Binding-site contacts:
Ligand atom N8 contacts residue LEU94 of chain 1.A at 3.6 Å.
Ligand atom C4 contacts residue LEU146 of chain 1.A at 3.5 Å (hydrophobic).
Ligand atom O31 contacts residue ARG19 of chain 1.A at 3.2 Å (salt-bridge).
Ligand atom C20 contacts residue GLU99 of chain 1.A at 3.8 Å.
Ligand atom C26 contacts residue GLY98 of chain 1.A at 3.7 Å.
Ligand atom C23 contacts residue GLY98 of chain 1.A at 3.6 Å.
Ligand atom C6 contacts residue LEU146 of chain 1.A at 3.7 Å (hydrophobic).
Ligand atom C27 contacts residue GLY98 of chain 1.A at 3.6 Å.
Ligand atom C22 contacts residue GLY98 of chain 1.A at 3.7 Å.
Ligand atom C28 contacts residue THR96 of chain 1.A at 3.8 Å.
Ligand atom C11 contacts residue LEU146 of chain 1.A at 3.6 Å (hydrophobic).
Ligand atom C22 contacts residue CYS95 of chain 1.A at 3.4 Å (hydrophobic).
Ligand atom C13 contacts residue ARG143 of chain 1.A at 3.2 Å.
Ligand atom N8 contacts residue CYS95 of chain 1.A at 3.0 Å (h-bond).
Ligand atom N14 contacts residue GLU99 of chain 1.A at 3.6 Å.
Ligand atom C20 contacts residue GLU23 of chain 1.A at 3.5 Å.
Ligand atom N3 contacts residue GLU93 of chain 1.A at 3.7 Å.
Ligand atom C2 contacts residue LEU146 of chain 1.A at 3.8 Å (hydrophobic).
Ligand atom C5 contacts residue LEU146 of chain 1.A at 3.6 Å (hydrophobic).
Ligand atom C4 contacts residue ALA45 of chain 1.A at 3.8 Å (hydrophobic).
Ligand atom O21 contacts residue VAL29 of chain 1.A at 3.5 Å.
Ligand atom C23 contacts residue CYS95 of chain 1.A at 3.2 Å (hydrophobic).
Ligand atom C22 contacts residue ILE21 of chain 1.A at 3.7 Å (hydrophobic).
Ligand atom O19 contacts residue GLU23 of chain 1.A at 3.4 Å (salt-bridge).
Ligand atom N3 contacts residue LEU146 of chain 1.A at 3.7 Å.
Ligand atom C28 contacts residue GLN31 of chain 1.A at 3.6 Å.
Ligand atom N30 contacts residue ILE21 of chain 1.A at 3.7 Å.
Ligand atom C5 contacts residue ALA45 of chain 1.A at 3.8 Å (hydrophobic).
Ligand atom C4 contacts residue GLU93 of chain 1.A at 3.2 Å.
Ligand atom N1 contacts residue LEU146 of chain 1.A at 3.8 Å.
Ligand atom C18 contacts residue GLU99 of chain 1.A at 3.2 Å.
Ligand atom C11 contacts residue GLY156 of chain 1.A at 3.7 Å.
Ligand atom C25 contacts residue ILE21 of chain 1.A at 3.7 Å (hydrophobic).
Ligand atom C23 contacts residue LEU94 of chain 1.A at 3.8 Å (hydrophobic).
Ligand atom N3 contacts residue CYS95 of chain 1.A at 3.0 Å (h-bond).
Ligand atom C4 contacts residue CYS95 of chain 1.A at 3.8 Å (hydrophobic).
Ligand atom O19 contacts residue VAL29 of chain 1.A at 3.7 Å.
Ligand atom C12 contacts residue LEU146 of chain 1.A at 3.7 Å (hydrophobic).
Ligand atom O19 contacts residue GLY22 of chain 1.A at 3.2 Å.
Ligand atom C26 contacts residue ILE21 of chain 1.A at 3.8 Å (hydrophobic).

Sequence of chain 1.A:
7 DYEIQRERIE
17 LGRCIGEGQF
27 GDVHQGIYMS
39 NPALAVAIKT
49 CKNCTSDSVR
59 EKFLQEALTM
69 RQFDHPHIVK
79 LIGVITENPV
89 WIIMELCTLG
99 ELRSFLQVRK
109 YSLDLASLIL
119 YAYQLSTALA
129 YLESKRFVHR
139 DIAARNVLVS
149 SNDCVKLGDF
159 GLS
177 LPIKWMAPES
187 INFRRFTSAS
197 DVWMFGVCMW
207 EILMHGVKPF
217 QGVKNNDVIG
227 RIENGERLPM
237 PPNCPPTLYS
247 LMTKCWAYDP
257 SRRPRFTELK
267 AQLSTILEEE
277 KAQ

A protein and the small-molecule ligand that binds it are described below.
Small molecule (SMILES): CN(c1ncccc1CNc1ccnc(Nc2ccc3c(c2)CC(=O)N3)n1)S(C)(=O)=O